Sequence of chain 1.A:
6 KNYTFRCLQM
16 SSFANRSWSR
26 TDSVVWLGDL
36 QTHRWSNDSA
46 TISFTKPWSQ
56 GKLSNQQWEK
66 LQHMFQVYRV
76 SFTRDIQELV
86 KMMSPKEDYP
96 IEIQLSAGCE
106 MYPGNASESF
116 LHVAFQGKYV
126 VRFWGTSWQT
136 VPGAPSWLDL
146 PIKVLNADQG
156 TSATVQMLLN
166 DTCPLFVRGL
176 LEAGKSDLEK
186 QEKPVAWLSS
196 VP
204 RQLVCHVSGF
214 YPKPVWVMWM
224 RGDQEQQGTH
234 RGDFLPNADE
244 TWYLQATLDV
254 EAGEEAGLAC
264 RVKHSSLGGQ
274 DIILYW

The small molecule below binds the protein below.
Small molecule (SMILES): CC(=O)N[C@H]1[C@H](O[C@H]2[C@H](O)[C@@H](NC(C)=O)CO[C@@H]2CO)O[C@H](CO)[C@@H](O)[C@@H]1O

Binding-site contacts:
Ligand atom N2 contacts residue ASN42 of chain 1.A at 3.0 Å (h-bond).
Ligand atom N2 contacts residue SER24 of chain 1.A at 2.8 Å (h-bond).
Ligand atom C8 contacts residue TRP23 of chain 1.A at 3.3 Å (hydrophobic).
Ligand atom C3 contacts residue SER24 of chain 1.A at 3.9 Å.
Ligand atom O5 contacts residue ASN42 of chain 1.A at 2.3 Å (h-bond).
Ligand atom C8 contacts residue VAL75 of chain 1.A at 4.2 Å (hydrophobic).
Ligand atom C2 contacts residue SER24 of chain 1.A at 3.7 Å.
Ligand atom C2 contacts residue ASN42 of chain 1.A at 2.5 Å.
Ligand atom C3 contacts residue ASN42 of chain 1.A at 3.9 Å.
Ligand atom C8 contacts residue SER24 of chain 1.A at 3.5 Å.
Ligand atom C7 contacts residue ARG25 of chain 1.A at 4.2 Å.
Ligand atom C7 contacts residue SER24 of chain 1.A at 3.6 Å.
Ligand atom C7 contacts residue ASN42 of chain 1.A at 3.8 Å.
Ligand atom N2 contacts residue ARG25 of chain 1.A at 3.9 Å.
Ligand atom C1 contacts residue ASN42 of chain 1.A at 1.4 Å.
Ligand atom C8 contacts residue ARG25 of chain 1.A at 3.8 Å.
Ligand atom C4 contacts residue ASN42 of chain 1.A at 4.3 Å.
Ligand atom C1 contacts residue SER24 of chain 1.A at 4.0 Å.
Ligand atom C5 contacts residue ASN42 of chain 1.A at 3.6 Å.
Ligand atom O7 contacts residue ASN42 of chain 1.A at 4.2 Å.